This small molecule binds to this protein.
Small molecule (SMILES): CC(=O)N[C@@H]1[C@@H](O)[C@H](O)[C@@H](CO)O[C@H]1O

Binding-site contacts:
Ligand atom C7 contacts residue ASN234 of chain 1.B at 3.2 Å.
Ligand atom O5 contacts residue ASN234 of chain 1.B at 2.2 Å (h-bond).
Ligand atom C4 contacts residue ASN234 of chain 1.B at 4.1 Å.
Ligand atom O6 contacts residue ASN234 of chain 1.B at 4.2 Å.
Ligand atom O7 contacts residue ASN234 of chain 1.B at 2.8 Å (h-bond).
Ligand atom C1 contacts residue ASN234 of chain 1.B at 1.4 Å.
Ligand atom C8 contacts residue GLY232 of chain 1.B at 3.0 Å.
Ligand atom C8 contacts residue ASN234 of chain 1.B at 4.0 Å.
Ligand atom C6 contacts residue ASN234 of chain 1.B at 4.5 Å.
Ligand atom O7 contacts residue GLY232 of chain 1.B at 3.5 Å (h-bond).
Ligand atom C7 contacts residue GLY232 of chain 1.B at 3.7 Å.
Ligand atom O7 contacts residue ILE233 of chain 1.B at 4.0 Å.
Ligand atom C2 contacts residue ASN234 of chain 1.B at 2.5 Å.
Ligand atom C3 contacts residue ASN234 of chain 1.B at 3.8 Å.
Ligand atom N2 contacts residue ASN234 of chain 1.B at 3.1 Å (h-bond).
Ligand atom C8 contacts residue ILE233 of chain 1.B at 4.1 Å (hydrophobic).
Ligand atom C5 contacts residue ASN234 of chain 1.B at 3.5 Å.

Sequence of chain 1.B:
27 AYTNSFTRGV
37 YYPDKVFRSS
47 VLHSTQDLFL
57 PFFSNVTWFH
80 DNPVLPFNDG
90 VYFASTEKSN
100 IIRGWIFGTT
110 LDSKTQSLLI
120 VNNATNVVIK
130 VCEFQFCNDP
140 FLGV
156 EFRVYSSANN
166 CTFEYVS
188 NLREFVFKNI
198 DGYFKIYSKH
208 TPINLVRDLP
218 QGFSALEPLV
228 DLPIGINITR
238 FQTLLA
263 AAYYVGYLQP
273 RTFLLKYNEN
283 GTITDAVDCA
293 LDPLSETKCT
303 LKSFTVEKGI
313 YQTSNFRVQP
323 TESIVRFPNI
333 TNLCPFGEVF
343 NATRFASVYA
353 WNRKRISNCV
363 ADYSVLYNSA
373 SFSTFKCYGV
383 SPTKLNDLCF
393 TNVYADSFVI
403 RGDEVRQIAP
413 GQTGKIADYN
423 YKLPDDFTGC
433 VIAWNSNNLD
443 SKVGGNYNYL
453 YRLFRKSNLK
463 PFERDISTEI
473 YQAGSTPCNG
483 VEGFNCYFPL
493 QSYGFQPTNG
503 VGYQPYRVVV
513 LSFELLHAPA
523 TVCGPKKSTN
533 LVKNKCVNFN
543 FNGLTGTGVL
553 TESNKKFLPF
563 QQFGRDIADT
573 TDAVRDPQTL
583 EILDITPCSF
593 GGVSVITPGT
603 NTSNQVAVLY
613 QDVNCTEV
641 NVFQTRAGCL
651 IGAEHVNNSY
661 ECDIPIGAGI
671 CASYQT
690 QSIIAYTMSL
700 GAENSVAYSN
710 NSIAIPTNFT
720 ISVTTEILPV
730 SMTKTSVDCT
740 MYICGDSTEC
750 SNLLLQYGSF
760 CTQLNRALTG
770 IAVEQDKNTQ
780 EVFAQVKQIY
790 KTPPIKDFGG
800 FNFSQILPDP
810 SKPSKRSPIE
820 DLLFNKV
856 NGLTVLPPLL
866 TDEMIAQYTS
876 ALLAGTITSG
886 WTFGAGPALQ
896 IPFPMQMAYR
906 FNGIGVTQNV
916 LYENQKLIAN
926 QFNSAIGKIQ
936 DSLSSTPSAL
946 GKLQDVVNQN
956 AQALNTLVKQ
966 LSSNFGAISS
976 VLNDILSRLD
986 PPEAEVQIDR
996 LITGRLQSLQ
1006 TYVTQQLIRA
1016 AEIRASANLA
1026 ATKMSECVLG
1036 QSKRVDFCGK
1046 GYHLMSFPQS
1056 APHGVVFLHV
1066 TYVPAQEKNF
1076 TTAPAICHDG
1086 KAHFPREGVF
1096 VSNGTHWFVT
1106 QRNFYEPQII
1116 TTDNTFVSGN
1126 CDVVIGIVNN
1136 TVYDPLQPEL